Binding-site contacts:
Ligand atom O5 contacts residue ASN361 of chain 1.B at 2.4 Å (h-bond).
Ligand atom O7 contacts residue ASN361 of chain 1.B at 3.2 Å (h-bond).
Ligand atom C7 contacts residue ASN361 of chain 1.B at 3.2 Å.
Ligand atom C3 contacts residue ASN361 of chain 1.B at 3.8 Å.
Ligand atom N2 contacts residue ASN361 of chain 1.B at 3.0 Å (h-bond).
Ligand atom C8 contacts residue ASN361 of chain 1.B at 3.6 Å.
Ligand atom C5 contacts residue ASN361 of chain 1.B at 3.6 Å.
Ligand atom C4 contacts residue ASN361 of chain 1.B at 4.2 Å.
Ligand atom C2 contacts residue ASN361 of chain 1.B at 2.5 Å.
Ligand atom O7 contacts residue SER357 of chain 1.B at 3.6 Å.
Ligand atom C1 contacts residue ASN361 of chain 1.B at 1.4 Å.

Sequence of chain 1.B:
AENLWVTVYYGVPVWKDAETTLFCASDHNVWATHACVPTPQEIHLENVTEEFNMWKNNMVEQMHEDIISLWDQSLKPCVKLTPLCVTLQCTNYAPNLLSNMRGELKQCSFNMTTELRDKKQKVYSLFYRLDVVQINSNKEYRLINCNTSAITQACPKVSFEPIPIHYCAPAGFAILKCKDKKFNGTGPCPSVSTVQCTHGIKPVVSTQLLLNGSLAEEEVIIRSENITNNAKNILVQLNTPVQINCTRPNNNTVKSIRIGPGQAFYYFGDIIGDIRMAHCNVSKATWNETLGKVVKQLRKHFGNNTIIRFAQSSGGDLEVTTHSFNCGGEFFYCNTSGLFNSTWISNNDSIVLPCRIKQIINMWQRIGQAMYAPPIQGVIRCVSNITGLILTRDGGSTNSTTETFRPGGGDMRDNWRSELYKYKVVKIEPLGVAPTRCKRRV

The small molecule below binds the protein below.
Small molecule (SMILES): CC(=O)N[C@@H]1[C@@H](O)[C@H](O)[C@@H](CO)O[C@H]1O